The small molecule below binds the protein below.
Small molecule (SMILES): CC(=O)N[C@@H]1[C@@H](O)[C@H](O)[C@@H](CO)O[C@H]1O

Sequence of chain 1.A:
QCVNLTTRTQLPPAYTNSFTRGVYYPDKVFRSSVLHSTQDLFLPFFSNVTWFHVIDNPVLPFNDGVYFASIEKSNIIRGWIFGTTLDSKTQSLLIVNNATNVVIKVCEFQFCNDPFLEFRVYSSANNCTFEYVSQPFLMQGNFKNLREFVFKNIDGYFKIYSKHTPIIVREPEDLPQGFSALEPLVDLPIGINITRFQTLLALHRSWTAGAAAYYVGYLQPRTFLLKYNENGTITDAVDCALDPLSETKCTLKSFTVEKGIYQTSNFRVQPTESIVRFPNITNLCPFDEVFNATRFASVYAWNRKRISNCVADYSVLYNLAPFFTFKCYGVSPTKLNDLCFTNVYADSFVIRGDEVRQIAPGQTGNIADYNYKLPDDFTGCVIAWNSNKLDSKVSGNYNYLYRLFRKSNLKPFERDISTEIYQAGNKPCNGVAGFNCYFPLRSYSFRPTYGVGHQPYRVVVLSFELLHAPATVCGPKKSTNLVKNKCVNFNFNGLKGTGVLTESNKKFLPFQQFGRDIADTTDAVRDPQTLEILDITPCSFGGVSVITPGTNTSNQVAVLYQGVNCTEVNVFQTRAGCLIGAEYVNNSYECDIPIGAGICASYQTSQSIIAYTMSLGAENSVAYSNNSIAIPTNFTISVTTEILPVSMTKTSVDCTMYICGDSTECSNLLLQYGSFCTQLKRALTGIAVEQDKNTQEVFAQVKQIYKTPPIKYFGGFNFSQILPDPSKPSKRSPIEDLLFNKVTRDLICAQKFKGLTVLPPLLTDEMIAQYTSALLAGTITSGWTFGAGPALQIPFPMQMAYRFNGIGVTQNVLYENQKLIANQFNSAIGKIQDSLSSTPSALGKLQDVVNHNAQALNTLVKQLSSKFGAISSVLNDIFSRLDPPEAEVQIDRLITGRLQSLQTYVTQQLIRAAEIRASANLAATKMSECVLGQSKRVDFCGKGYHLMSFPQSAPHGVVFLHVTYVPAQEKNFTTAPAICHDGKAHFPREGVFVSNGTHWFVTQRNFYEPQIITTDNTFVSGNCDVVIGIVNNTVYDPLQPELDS

Binding-site contacts:
Ligand atom C8 contacts residue ASN706 of chain 1.A at 3.9 Å.
Ligand atom C1 contacts residue ASN706 of chain 1.A at 1.4 Å.
Ligand atom C2 contacts residue ASN706 of chain 1.A at 2.4 Å.
Ligand atom N2 contacts residue ASN706 of chain 1.A at 2.9 Å (h-bond).
Ligand atom C7 contacts residue ASN706 of chain 1.A at 3.2 Å.
Ligand atom O5 contacts residue ASN706 of chain 1.A at 2.3 Å (h-bond).
Ligand atom C6 contacts residue ILE791 of chain 1.G at 4.4 Å (hydrophobic).
Ligand atom O7 contacts residue ASN706 of chain 1.A at 3.3 Å (h-bond).
Ligand atom C5 contacts residue ASN706 of chain 1.A at 3.6 Å.
Ligand atom O6 contacts residue TYR793 of chain 1.G at 3.8 Å.
Ligand atom C8 contacts residue ASN707 of chain 1.A at 4.1 Å.
Ligand atom C3 contacts residue ASN706 of chain 1.A at 3.7 Å.
Ligand atom C4 contacts residue ASN706 of chain 1.A at 4.1 Å.

Sequence of chain 1.G:
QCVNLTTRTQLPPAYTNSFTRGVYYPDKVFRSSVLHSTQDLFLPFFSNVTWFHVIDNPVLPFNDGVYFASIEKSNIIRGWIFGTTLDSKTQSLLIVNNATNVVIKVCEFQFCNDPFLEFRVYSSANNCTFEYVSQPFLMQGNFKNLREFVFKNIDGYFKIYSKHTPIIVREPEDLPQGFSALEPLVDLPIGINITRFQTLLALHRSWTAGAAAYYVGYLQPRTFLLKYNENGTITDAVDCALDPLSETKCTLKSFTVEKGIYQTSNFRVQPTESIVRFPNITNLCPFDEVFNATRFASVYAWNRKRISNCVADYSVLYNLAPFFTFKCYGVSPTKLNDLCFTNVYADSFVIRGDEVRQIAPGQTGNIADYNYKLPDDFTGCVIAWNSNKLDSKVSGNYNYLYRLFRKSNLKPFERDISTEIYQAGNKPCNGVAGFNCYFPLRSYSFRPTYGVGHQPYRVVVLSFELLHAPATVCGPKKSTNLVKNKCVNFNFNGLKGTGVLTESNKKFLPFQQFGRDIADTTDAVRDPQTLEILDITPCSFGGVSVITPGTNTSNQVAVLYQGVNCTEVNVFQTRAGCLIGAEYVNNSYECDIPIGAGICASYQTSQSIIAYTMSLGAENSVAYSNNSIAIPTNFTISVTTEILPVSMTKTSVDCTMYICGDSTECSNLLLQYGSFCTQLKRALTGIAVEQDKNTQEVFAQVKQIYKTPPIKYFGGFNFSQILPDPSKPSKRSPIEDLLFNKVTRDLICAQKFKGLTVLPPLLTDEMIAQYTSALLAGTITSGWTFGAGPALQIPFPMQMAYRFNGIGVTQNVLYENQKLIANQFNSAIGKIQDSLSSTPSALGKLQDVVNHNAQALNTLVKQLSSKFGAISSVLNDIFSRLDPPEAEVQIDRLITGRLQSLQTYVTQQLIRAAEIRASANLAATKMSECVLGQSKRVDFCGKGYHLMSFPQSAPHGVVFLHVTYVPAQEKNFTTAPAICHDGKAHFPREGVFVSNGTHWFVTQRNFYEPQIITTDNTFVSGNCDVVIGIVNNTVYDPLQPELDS